Sequence of chain 1.B:
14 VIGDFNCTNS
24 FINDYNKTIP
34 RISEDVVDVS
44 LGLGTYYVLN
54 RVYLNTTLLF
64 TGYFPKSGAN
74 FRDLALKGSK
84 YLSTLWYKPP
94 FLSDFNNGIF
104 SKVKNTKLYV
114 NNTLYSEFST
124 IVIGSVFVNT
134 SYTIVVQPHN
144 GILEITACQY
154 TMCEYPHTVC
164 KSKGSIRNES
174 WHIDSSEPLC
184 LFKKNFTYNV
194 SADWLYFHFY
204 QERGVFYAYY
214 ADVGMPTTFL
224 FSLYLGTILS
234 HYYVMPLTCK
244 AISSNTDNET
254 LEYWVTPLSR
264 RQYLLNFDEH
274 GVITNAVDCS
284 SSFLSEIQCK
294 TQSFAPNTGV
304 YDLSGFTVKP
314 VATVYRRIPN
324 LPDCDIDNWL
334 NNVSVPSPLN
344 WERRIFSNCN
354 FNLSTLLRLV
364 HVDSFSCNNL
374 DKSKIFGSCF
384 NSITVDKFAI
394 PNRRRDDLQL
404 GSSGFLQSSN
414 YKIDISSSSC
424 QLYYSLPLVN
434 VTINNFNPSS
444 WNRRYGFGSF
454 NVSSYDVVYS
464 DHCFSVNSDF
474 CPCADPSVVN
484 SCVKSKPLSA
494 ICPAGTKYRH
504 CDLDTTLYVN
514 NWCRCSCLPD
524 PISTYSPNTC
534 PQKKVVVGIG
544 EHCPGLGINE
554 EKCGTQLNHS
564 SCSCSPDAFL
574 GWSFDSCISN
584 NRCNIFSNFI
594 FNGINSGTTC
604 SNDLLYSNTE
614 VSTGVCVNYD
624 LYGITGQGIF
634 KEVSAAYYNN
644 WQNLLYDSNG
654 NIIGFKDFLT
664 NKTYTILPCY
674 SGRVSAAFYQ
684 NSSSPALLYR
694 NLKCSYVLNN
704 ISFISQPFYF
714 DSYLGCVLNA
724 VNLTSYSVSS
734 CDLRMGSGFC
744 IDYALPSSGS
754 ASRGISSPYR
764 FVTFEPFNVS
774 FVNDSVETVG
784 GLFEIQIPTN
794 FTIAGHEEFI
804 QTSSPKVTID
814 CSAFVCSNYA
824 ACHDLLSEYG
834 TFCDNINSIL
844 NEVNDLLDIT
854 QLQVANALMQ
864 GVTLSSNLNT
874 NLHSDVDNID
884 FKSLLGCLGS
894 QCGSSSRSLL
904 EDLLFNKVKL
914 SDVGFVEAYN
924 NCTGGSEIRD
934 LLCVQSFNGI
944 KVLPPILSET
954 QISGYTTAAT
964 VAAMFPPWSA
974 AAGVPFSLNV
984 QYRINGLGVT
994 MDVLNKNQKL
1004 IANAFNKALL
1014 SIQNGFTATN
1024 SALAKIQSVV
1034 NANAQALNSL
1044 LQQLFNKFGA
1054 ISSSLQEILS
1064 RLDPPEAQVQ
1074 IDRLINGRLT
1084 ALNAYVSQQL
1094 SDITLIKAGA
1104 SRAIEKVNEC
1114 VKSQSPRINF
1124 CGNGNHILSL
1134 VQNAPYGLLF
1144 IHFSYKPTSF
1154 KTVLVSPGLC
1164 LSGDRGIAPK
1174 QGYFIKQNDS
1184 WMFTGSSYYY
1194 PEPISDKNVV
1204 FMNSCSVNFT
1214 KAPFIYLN

This protein binds this small molecule.
Small molecule (SMILES): CC(=O)N[C@@H]1[C@@H](O)[C@H](O)[C@@H](CO)O[C@H]1O

Binding-site contacts:
Ligand atom O7 contacts residue ASN776 of chain 1.B at 3.5 Å (h-bond).
Ligand atom N2 contacts residue ASN776 of chain 1.B at 2.8 Å (h-bond).
Ligand atom C3 contacts residue ASN776 of chain 1.B at 3.8 Å.
Ligand atom C5 contacts residue ASN776 of chain 1.B at 3.7 Å.
Ligand atom C2 contacts residue ASN776 of chain 1.B at 2.5 Å.
Ligand atom O5 contacts residue ASN776 of chain 1.B at 2.5 Å (h-bond).
Ligand atom C4 contacts residue ASN776 of chain 1.B at 4.3 Å.
Ligand atom C8 contacts residue ASN776 of chain 1.B at 4.5 Å.
Ligand atom C7 contacts residue ASN776 of chain 1.B at 3.4 Å.
Ligand atom C1 contacts residue ASN776 of chain 1.B at 1.4 Å.